Sequence of chain 1.A:
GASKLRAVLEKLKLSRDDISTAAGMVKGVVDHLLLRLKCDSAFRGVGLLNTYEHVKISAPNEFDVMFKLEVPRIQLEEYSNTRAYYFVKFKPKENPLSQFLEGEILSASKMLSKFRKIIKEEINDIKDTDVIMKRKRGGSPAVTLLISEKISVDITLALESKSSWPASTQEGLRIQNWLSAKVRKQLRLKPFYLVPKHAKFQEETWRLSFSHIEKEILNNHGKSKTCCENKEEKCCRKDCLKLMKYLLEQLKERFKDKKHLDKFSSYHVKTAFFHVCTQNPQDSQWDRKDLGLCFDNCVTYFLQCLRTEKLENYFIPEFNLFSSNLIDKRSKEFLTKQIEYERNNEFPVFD

Binding-site contacts:
Ligand atom N13 contacts residue ASN322 of chain 1.A at 3.1 Å (h-bond).
Ligand atom C31 contacts residue GLU223 of chain 1.A at 3.7 Å.
Ligand atom C21 contacts residue TYR276 of chain 1.A at 3.7 Å (hydrophobic).
Ligand atom C30 contacts residue PHE283 of chain 1.A at 3.4 Å (hydrophobic).
Ligand atom N24 contacts residue TYR276 of chain 1.A at 3.8 Å.
Ligand atom C22 contacts residue LYS202 of chain 1.A at 3.3 Å.
Ligand atom C28 contacts residue TYR323 of chain 1.A at 3.6 Å (hydrophobic).
Ligand atom C29 contacts residue PHE283 of chain 1.A at 3.4 Å (hydrophobic).
Ligand atom N5 contacts residue PHE219 of chain 1.A at 3.2 Å (h-bond).
Ligand atom N5 contacts residue SER218 of chain 1.A at 3.7 Å.
Ligand atom C2 contacts residue LEU217 of chain 1.A at 3.8 Å (hydrophobic).
Ligand atom O8 contacts residue PHE219 of chain 1.A at 3.4 Å.
Ligand atom CL20 contacts residue PHE328 of chain 1.A at 3.6 Å.
Ligand atom C16 contacts residue ARG216 of chain 1.A at 3.5 Å.
Ligand atom CL20 contacts residue ASN322 of chain 1.A at 3.8 Å.
Ligand atom C26 contacts residue ARG216 of chain 1.A at 3.4 Å.
Ligand atom N11 contacts residue PHE324 of chain 1.A at 3.7 Å.
Ligand atom C15 contacts residue ASN322 of chain 1.A at 3.8 Å.
Ligand atom C19 contacts residue ASN322 of chain 1.A at 3.5 Å.
Ligand atom CL20 contacts residue ILE325 of chain 1.A at 3.2 Å.
Ligand atom C12 contacts residue PHE324 of chain 1.A at 3.8 Å (hydrophobic).
Ligand atom N13 contacts residue PHE324 of chain 1.A at 3.6 Å.
Ligand atom C1 contacts residue ASN322 of chain 1.A at 3.3 Å.
Ligand atom N25 contacts residue ARG216 of chain 1.A at 3.1 Å (salt-bridge).
Ligand atom C2 contacts residue ASN322 of chain 1.A at 3.4 Å.
Ligand atom C23 contacts residue LYS202 of chain 1.A at 3.6 Å.
Ligand atom N3 contacts residue PHE219 of chain 1.A at 3.5 Å.
Ligand atom C18 contacts residue PHE328 of chain 1.A at 3.5 Å (hydrophobic).
Ligand atom O8 contacts residue SER220 of chain 1.A at 3.5 Å (h-bond).
Ligand atom C22 contacts residue TYR276 of chain 1.A at 3.0 Å (hydrophobic).
Ligand atom C21 contacts residue ARG216 of chain 1.A at 3.5 Å.
Ligand atom C19 contacts residue ALA87 of chain 1.A at 3.8 Å (hydrophobic).
Ligand atom C29 contacts residue TYR323 of chain 1.A at 3.4 Å (hydrophobic).
Ligand atom CL20 contacts residue ALA87 of chain 1.A at 3.1 Å.
Ligand atom N24 contacts residue ARG216 of chain 1.A at 3.5 Å.
Ligand atom C23 contacts residue TYR276 of chain 1.A at 3.3 Å (hydrophobic).
Ligand atom C15 contacts residue ARG216 of chain 1.A at 3.5 Å.
Ligand atom C4 contacts residue PHE219 of chain 1.A at 3.7 Å (hydrophobic).
Ligand atom C7 contacts residue PHE219 of chain 1.A at 3.8 Å (hydrophobic).
Ligand atom N3 contacts residue LEU217 of chain 1.A at 3.0 Å (h-bond).

The protein below binds the small molecule below.
Small molecule (SMILES): Cn1ccc(-c2ccc(Cl)c(CNc3nc4[nH]c(Cc5ccccc5)cc(=O)n4n3)c2)n1